Binding-site contacts:
Ligand atom N31 contacts residue TYR29 of chain 2.C at 3.6 Å.
Ligand atom C41 contacts residue TRP90 of chain 2.C at 3.5 Å (hydrophobic).
Ligand atom O3' contacts residue HIS112 of chain 2.C at 3.0 Å (h-bond).
Ligand atom C41 contacts residue GLY89 of chain 2.C at 3.5 Å.
Ligand atom O3P contacts residue ASP113 of chain 2.C at 3.2 Å (salt-bridge).
Ligand atom C2' contacts residue PRO27 of chain 2.C at 3.4 Å (hydrophobic).
Ligand atom O41 contacts residue ASP60 of chain 2.C at 3.4 Å (salt-bridge).
Ligand atom O4P contacts residue MG1 of chain 2.S at 3.5 Å.
Ligand atom O41 contacts residue GLY89 of chain 2.C at 3.0 Å.
Ligand atom C21 contacts residue GLY91 of chain 2.C at 3.5 Å.
Ligand atom O21 contacts residue TRP90 of chain 2.C at 3.6 Å (h-bond).
Ligand atom N31 contacts residue TRP90 of chain 2.C at 3.4 Å.
Ligand atom P2 contacts residue MG1 of chain 2.S at 3.0 Å.
Ligand atom C21 contacts residue TRP90 of chain 2.C at 3.5 Å (hydrophobic).
Ligand atom C2' contacts residue HIS112 of chain 2.C at 3.4 Å.
Ligand atom O1P contacts residue ASP113 of chain 2.C at 3.2 Å (salt-bridge).
Ligand atom O3P contacts residue ASN230 of chain 2.C at 3.2 Å (h-bond).
Ligand atom O4P contacts residue TRP224 of chain 2.C at 3.3 Å (h-bond).
Ligand atom O1 contacts residue ASN230 of chain 2.C at 3.5 Å.
Ligand atom O41 contacts residue TRP90 of chain 2.C at 3.3 Å (h-bond).
Ligand atom O4' contacts residue GLY91 of chain 2.C at 3.5 Å.
Ligand atom O41 contacts residue ASN87 of chain 2.C at 3.2 Å (h-bond).
Ligand atom O3' contacts residue ASP111 of chain 2.C at 3.4 Å.
Ligand atom O21 contacts residue GLY91 of chain 2.C at 3.4 Å.
Ligand atom C3' contacts residue PRO27 of chain 2.C at 3.6 Å (hydrophobic).
Ligand atom O1P contacts residue MG1 of chain 2.S at 2.4 Å.
Ligand atom O5' contacts residue TRP90 of chain 2.C at 3.4 Å.
Ligand atom C1 contacts residue ASN230 of chain 2.C at 3.5 Å.
Ligand atom N31 contacts residue ASP60 of chain 2.C at 2.8 Å (salt-bridge).
Ligand atom C3 contacts residue ASN230 of chain 2.C at 3.2 Å.
Ligand atom P contacts residue MG1 of chain 2.S at 3.4 Å.
Ligand atom C3' contacts residue HIS112 of chain 2.C at 3.4 Å.
Ligand atom O21 contacts residue ASP60 of chain 2.C at 3.6 Å.
Ligand atom OPP contacts residue MG1 of chain 2.S at 3.5 Å.
Ligand atom O21 contacts residue PRO27 of chain 2.C at 3.6 Å.
Ligand atom O3' contacts residue PRO27 of chain 2.C at 2.6 Å (h-bond).
Ligand atom C41 contacts residue ASP60 of chain 2.C at 3.6 Å.
Ligand atom C1' contacts residue PRO27 of chain 2.C at 3.5 Å (hydrophobic).
Ligand atom O3P contacts residue MG1 of chain 2.S at 1.9 Å.
Ligand atom O21 contacts residue PRO94 of chain 2.C at 3.5 Å.

Sequence of chain 2.C:
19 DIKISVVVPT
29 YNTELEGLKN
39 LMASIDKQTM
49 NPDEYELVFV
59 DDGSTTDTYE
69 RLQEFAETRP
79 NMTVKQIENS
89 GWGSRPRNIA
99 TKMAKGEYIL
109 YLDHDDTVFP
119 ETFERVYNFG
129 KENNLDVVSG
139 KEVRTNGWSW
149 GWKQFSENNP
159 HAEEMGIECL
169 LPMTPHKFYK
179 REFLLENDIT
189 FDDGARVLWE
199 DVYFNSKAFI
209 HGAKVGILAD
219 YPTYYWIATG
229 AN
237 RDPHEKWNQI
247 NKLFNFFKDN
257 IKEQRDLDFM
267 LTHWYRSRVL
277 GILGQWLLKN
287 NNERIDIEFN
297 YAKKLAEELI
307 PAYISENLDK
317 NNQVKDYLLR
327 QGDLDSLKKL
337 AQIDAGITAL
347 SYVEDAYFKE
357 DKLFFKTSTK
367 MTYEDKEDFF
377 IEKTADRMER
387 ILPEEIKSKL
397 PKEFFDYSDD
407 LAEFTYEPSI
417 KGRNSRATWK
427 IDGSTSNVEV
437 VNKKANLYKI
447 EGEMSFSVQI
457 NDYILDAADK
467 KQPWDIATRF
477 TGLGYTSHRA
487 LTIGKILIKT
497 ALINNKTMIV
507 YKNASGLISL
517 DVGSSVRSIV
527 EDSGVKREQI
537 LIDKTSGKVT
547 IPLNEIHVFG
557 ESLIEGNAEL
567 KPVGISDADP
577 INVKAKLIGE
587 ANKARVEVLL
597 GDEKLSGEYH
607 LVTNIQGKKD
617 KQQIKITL

A protein and the small-molecule ligand that binds it are described below.
Small molecule (SMILES): Cc1cn([C@H]2C[C@H](O)[C@@H](CO[P](=O)(O)O[P](=O)(O)O[C@H]3O[C@@H](C)[C@H](O)[C@@H](O)[C@H]3O)O2)c(=O)[nH]c1=O